Sequence of chain 1.A:
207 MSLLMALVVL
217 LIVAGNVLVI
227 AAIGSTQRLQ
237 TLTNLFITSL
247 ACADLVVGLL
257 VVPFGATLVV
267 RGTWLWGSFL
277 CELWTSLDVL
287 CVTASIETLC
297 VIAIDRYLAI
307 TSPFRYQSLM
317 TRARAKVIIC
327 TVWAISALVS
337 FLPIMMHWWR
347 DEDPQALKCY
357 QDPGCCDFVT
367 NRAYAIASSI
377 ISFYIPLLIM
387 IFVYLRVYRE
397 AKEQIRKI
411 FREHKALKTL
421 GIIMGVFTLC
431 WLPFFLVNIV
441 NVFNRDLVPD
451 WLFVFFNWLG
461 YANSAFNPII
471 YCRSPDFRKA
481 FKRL

Binding-site contacts:
Ligand atom NAD contacts residue ASN457 of chain 1.A at 3.2 Å (h-bond).
Ligand atom CAG contacts residue ASN457 of chain 1.A at 3.9 Å.
Ligand atom CAE contacts residue PHE434 of chain 1.A at 3.7 Å (hydrophobic).
Ligand atom CAJ contacts residue TRP280 of chain 1.A at 3.4 Å (hydrophobic).
Ligand atom OAB contacts residue ASN438 of chain 1.A at 3.1 Å (h-bond).
Ligand atom CAJ contacts residue TYR461 of chain 1.A at 4.0 Å (hydrophobic).
Ligand atom CAM contacts residue SER374 of chain 1.A at 3.7 Å.
Ligand atom CAN contacts residue VAL285 of chain 1.A at 4.1 Å (hydrophobic).
Ligand atom CAH contacts residue PHE434 of chain 1.A at 3.8 Å (hydrophobic).
Ligand atom CAJ contacts residue ASP284 of chain 1.A at 3.1 Å.
Ligand atom CAG contacts residue PHE364 of chain 1.A at 3.9 Å (hydrophobic).
Ligand atom OAA contacts residue VAL288 of chain 1.A at 3.8 Å.
Ligand atom CAK contacts residue PHE434 of chain 1.A at 3.8 Å (hydrophobic).
Ligand atom OAA contacts residue TYR461 of chain 1.A at 4.0 Å.
Ligand atom NAD contacts residue ASP284 of chain 1.A at 3.2 Å (salt-bridge).
Ligand atom OAA contacts residue ASN457 of chain 1.A at 3.3 Å (h-bond).
Ligand atom CAE contacts residue ASN457 of chain 1.A at 3.4 Å.
Ligand atom CAF contacts residue ASP284 of chain 1.A at 4.0 Å.
Ligand atom CAL contacts residue VAL285 of chain 1.A at 4.1 Å (hydrophobic).
Ligand atom OAA contacts residue ASP284 of chain 1.A at 3.0 Å (salt-bridge).
Ligand atom CAM contacts residue ASN438 of chain 1.A at 4.0 Å.
Ligand atom CAL contacts residue VAL288 of chain 1.A at 3.7 Å (hydrophobic).
Ligand atom CAM contacts residue PHE364 of chain 1.A at 3.8 Å (hydrophobic).
Ligand atom CAK contacts residue PHE364 of chain 1.A at 3.5 Å (hydrophobic).
Ligand atom CAN contacts residue PHE435 of chain 1.A at 3.8 Å (hydrophobic).
Ligand atom CAI contacts residue PHE364 of chain 1.A at 3.9 Å (hydrophobic).
Ligand atom CAN contacts residue VAL288 of chain 1.A at 3.8 Å (hydrophobic).
Ligand atom OAB contacts residue PHE364 of chain 1.A at 3.5 Å.
Ligand atom OAC contacts residue SER374 of chain 1.A at 3.0 Å (h-bond).
Ligand atom OAB contacts residue SER374 of chain 1.A at 2.6 Å (h-bond).
Ligand atom CAO contacts residue PHE435 of chain 1.A at 3.8 Å (hydrophobic).
Ligand atom OAC contacts residue SER375 of chain 1.A at 4.1 Å.
Ligand atom OAC contacts residue PHE435 of chain 1.A at 3.8 Å.
Ligand atom CAO contacts residue SER374 of chain 1.A at 3.8 Å.
Ligand atom CAF contacts residue PHE364 of chain 1.A at 4.1 Å (hydrophobic).
Ligand atom CAG contacts residue ASP284 of chain 1.A at 3.8 Å.
Ligand atom CAF contacts residue ASN457 of chain 1.A at 4.1 Å.
Ligand atom NAD contacts residue TYR461 of chain 1.A at 3.6 Å.
Ligand atom OAC contacts residue SER378 of chain 1.A at 3.7 Å.
Ligand atom CAI contacts residue ASN457 of chain 1.A at 3.5 Å.

A protein and the small-molecule ligand that binds it are described below.
Small molecule (SMILES): CC(C)NC[C@H](O)c1ccc(O)c(O)c1